Sequence of chain 10.F:
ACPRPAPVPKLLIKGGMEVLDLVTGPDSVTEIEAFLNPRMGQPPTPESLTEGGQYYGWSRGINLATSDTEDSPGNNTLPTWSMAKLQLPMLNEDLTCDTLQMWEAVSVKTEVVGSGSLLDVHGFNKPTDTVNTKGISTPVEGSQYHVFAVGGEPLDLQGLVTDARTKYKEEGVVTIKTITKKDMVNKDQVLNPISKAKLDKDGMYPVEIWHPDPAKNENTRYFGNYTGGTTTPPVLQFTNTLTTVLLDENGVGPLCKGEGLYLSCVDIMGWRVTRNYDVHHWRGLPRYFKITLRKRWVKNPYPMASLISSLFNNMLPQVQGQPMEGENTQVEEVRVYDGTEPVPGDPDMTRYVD

Sequence of chain 9.F:
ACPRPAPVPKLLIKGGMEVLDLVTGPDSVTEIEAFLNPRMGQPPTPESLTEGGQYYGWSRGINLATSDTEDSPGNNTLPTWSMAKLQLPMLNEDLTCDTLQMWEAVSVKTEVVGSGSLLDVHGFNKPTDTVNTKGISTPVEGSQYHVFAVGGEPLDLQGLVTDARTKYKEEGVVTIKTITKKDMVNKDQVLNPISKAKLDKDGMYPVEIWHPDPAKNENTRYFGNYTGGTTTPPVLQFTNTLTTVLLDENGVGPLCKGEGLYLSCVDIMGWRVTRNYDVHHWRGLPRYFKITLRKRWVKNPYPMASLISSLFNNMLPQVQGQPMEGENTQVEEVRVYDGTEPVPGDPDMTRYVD

This small molecule binds to this protein.
Small molecule (SMILES): CC(=O)N[C@H]1[C@H]([C@H](O)[C@H](O)CO)O[C@@](O[C@H]2[C@@H](O)[C@@H](CO)O[C@@H](O[C@H]3[C@H](O)[C@@H](O)[C@H](O)O[C@@H]3CO)[C@@H]2O)(C(=O)O)C[C@@H]1O

Binding-site contacts:
Ligand atom O1B contacts residue TYR72 of chain 10.F at 4.1 Å.
Ligand atom O6 contacts residue ASN93 of chain 10.F at 2.9 Å (h-bond).
Ligand atom C2 contacts residue GLY78 of chain 10.F at 4.2 Å.
Ligand atom N5 contacts residue TYR72 of chain 10.F at 3.1 Å (h-bond).
Ligand atom C3 contacts residue GLY78 of chain 10.F at 4.0 Å.
Ligand atom O1B contacts residue ARG77 of chain 10.F at 2.9 Å (salt-bridge).
Ligand atom O1A contacts residue TYR72 of chain 10.F at 3.2 Å.
Ligand atom C5 contacts residue TYR72 of chain 10.F at 3.6 Å (hydrophobic).
Ligand atom O10 contacts residue THR291 of chain 10.F at 3.7 Å.
Ligand atom O4 contacts residue ASN80 of chain 10.F at 4.2 Å.
Ligand atom O3 contacts residue ASN80 of chain 10.F at 4.0 Å.
Ligand atom C3 contacts residue VAL296 of chain 10.F at 3.5 Å (hydrophobic).
Ligand atom C4 contacts residue GLY78 of chain 10.F at 3.4 Å.
Ligand atom O8 contacts residue TYR72 of chain 10.F at 4.2 Å.
Ligand atom C1 contacts residue ARG77 of chain 10.F at 3.5 Å.
Ligand atom C11 contacts residue ASP85 of chain 9.F at 3.7 Å.
Ligand atom O8 contacts residue ARG77 of chain 10.F at 3.9 Å.
Ligand atom C3 contacts residue ARG77 of chain 10.F at 3.9 Å.
Ligand atom O4 contacts residue GLY78 of chain 10.F at 3.1 Å.
Ligand atom O4 contacts residue TYR72 of chain 10.F at 4.3 Å.
Ligand atom C5 contacts residue ASN93 of chain 10.F at 4.2 Å.
Ligand atom C6 contacts residue THR94 of chain 10.F at 4.2 Å.
Ligand atom C1 contacts residue TYR72 of chain 10.F at 3.8 Å (hydrophobic).
Ligand atom C3 contacts residue HIS298 of chain 10.F at 4.1 Å.
Ligand atom O1A contacts residue ARG77 of chain 10.F at 3.0 Å (salt-bridge).
Ligand atom O4 contacts residue ILE79 of chain 10.F at 3.5 Å (h-bond).
Ligand atom C10 contacts residue TYR72 of chain 10.F at 4.1 Å (hydrophobic).
Ligand atom C6 contacts residue ASN93 of chain 10.F at 3.1 Å.
Ligand atom O1A contacts residue GLY78 of chain 10.F at 3.7 Å.
Ligand atom C4 contacts residue TYR72 of chain 10.F at 3.5 Å (hydrophobic).
Ligand atom C7 contacts residue TYR72 of chain 10.F at 4.2 Å (hydrophobic).
Ligand atom C6 contacts residue TYR72 of chain 10.F at 3.6 Å (hydrophobic).
Ligand atom O4 contacts residue HIS298 of chain 10.F at 3.1 Å (h-bond).
Ligand atom C4 contacts residue HIS298 of chain 10.F at 4.1 Å.
Ligand atom O4 contacts residue THR291 of chain 10.F at 3.3 Å.
Ligand atom O3 contacts residue GLY78 of chain 10.F at 3.7 Å.
Ligand atom O4 contacts residue VAL296 of chain 10.F at 3.8 Å.
Ligand atom O10 contacts residue ASN293 of chain 10.F at 3.5 Å (h-bond).
Ligand atom C3 contacts residue GLY78 of chain 10.F at 4.2 Å.
Ligand atom C4 contacts residue VAL296 of chain 10.F at 4.3 Å (hydrophobic).